A protein and the small-molecule ligand that binds it are described below.
Small molecule (SMILES): CC(=O)N[C@@H]1[C@@H](O)[C@H](O)[C@@H](CO)O[C@H]1O

Binding-site contacts:
Ligand atom C8 contacts residue GLY639 of chain 1.G at 3.8 Å.
Ligand atom C8 contacts residue TYR641 of chain 1.G at 3.5 Å (hydrophobic).
Ligand atom C7 contacts residue TYR641 of chain 1.G at 4.2 Å (hydrophobic).
Ligand atom N2 contacts residue ARG636 of chain 1.G at 4.3 Å.
Ligand atom C7 contacts residue GLU637 of chain 1.G at 4.2 Å.
Ligand atom C8 contacts residue ASN640 of chain 1.G at 3.5 Å.
Ligand atom C8 contacts residue GLU637 of chain 1.G at 3.0 Å.
Ligand atom N2 contacts residue ASN640 of chain 1.G at 2.8 Å (h-bond).
Ligand atom C7 contacts residue ASN640 of chain 1.G at 3.2 Å.
Ligand atom C4 contacts residue ASN640 of chain 1.G at 4.2 Å.
Ligand atom C2 contacts residue ASN640 of chain 1.G at 2.5 Å.
Ligand atom O7 contacts residue TYR641 of chain 1.G at 3.5 Å (h-bond).
Ligand atom C8 contacts residue ILE638 of chain 1.G at 3.9 Å (hydrophobic).
Ligand atom C5 contacts residue ASN640 of chain 1.G at 3.7 Å.
Ligand atom O7 contacts residue ASN640 of chain 1.G at 3.4 Å (h-bond).
Ligand atom C1 contacts residue ASN640 of chain 1.G at 1.5 Å.
Ligand atom O5 contacts residue ASN640 of chain 1.G at 2.4 Å (h-bond).
Ligand atom C3 contacts residue ASN640 of chain 1.G at 3.8 Å.
Ligand atom C8 contacts residue ARG636 of chain 1.G at 4.0 Å.

Sequence of chain 1.G:
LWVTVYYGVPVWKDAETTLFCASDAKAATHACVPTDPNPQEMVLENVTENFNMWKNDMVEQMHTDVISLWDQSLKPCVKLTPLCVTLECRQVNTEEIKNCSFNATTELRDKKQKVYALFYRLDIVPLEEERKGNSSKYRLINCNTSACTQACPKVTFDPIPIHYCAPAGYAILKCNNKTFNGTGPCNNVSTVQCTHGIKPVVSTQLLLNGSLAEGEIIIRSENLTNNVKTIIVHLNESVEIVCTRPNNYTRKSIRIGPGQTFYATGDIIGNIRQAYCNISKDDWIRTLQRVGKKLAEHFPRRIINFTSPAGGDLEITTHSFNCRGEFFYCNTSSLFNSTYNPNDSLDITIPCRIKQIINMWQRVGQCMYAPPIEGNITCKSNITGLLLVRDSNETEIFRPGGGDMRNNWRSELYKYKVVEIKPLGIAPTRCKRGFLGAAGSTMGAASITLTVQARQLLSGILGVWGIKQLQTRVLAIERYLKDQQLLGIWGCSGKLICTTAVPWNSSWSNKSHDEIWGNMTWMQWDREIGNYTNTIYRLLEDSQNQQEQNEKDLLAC